Binding-site contacts:
Ligand atom O2 contacts residue THR113 of chain 1.B at 2.5 Å (h-bond).
Ligand atom C8 contacts residue GLU13 of chain 1.B at 3.5 Å.
Ligand atom C5 contacts residue GOL1 of chain 1.E at 3.7 Å.
Ligand atom O6 contacts residue SER170 of chain 1.B at 3.1 Å (h-bond).
Ligand atom CL0 contacts residue TYR242 of chain 1.B at 3.2 Å.
Ligand atom O3 contacts residue SER170 of chain 1.B at 2.8 Å (h-bond).
Ligand atom N contacts residue TYR242 of chain 1.B at 3.7 Å.
Ligand atom C1 contacts residue TYR211 of chain 1.B at 3.5 Å (hydrophobic).
Ligand atom C13 contacts residue TYR211 of chain 1.B at 3.7 Å (hydrophobic).
Ligand atom O contacts residue HIS85 of chain 1.B at 3.4 Å.
Ligand atom N contacts residue SER111 of chain 1.B at 3.2 Å (h-bond).
Ligand atom C6 contacts residue TYR211 of chain 1.B at 3.4 Å (hydrophobic).
Ligand atom O2 contacts residue LEU112 of chain 1.B at 3.4 Å.
Ligand atom CA contacts residue THR113 of chain 1.B at 3.5 Å.
Ligand atom O4 contacts residue TYR211 of chain 1.B at 3.0 Å (h-bond).
Ligand atom C8 contacts residue GOL1 of chain 1.E at 3.7 Å.
Ligand atom C10 contacts residue VAL215 of chain 1.B at 3.3 Å (hydrophobic).
Ligand atom O5 contacts residue SER170 of chain 1.B at 3.1 Å (h-bond).
Ligand atom O2 contacts residue SER111 of chain 1.B at 3.5 Å (h-bond).
Ligand atom O5 contacts residue GLY169 of chain 1.B at 3.5 Å.
Ligand atom C6 contacts residue GOL1 of chain 1.E at 3.7 Å.
Ligand atom O3 contacts residue GOL1 of chain 1.E at 3.0 Å (h-bond).
Ligand atom O3 contacts residue GLY169 of chain 1.B at 3.2 Å.
Ligand atom C contacts residue ARG118 of chain 1.B at 3.4 Å.
Ligand atom C16 contacts residue HIS85 of chain 1.B at 3.3 Å.
Ligand atom C12 contacts residue GLU13 of chain 1.B at 3.7 Å.
Ligand atom O4 contacts residue GOL1 of chain 1.E at 2.6 Å (h-bond).
Ligand atom C15 contacts residue GLU13 of chain 1.B at 3.7 Å.
Ligand atom C12 contacts residue VAL215 of chain 1.B at 3.5 Å (hydrophobic).
Ligand atom C15 contacts residue VAL215 of chain 1.B at 3.5 Å (hydrophobic).
Ligand atom P contacts residue GOL1 of chain 1.E at 3.5 Å.
Ligand atom N contacts residue THR113 of chain 1.B at 2.8 Å (h-bond).
Ligand atom O contacts residue ARG118 of chain 1.B at 2.9 Å (salt-bridge).
Ligand atom P contacts residue TYR211 of chain 1.B at 3.6 Å.
Ligand atom C contacts residue HIS85 of chain 1.B at 3.6 Å.
Ligand atom O2 contacts residue ARG118 of chain 1.B at 3.0 Å (salt-bridge).
Ligand atom O2 contacts residue HIS85 of chain 1.B at 3.6 Å.
Ligand atom CL0 contacts residue GLU13 of chain 1.B at 3.5 Å.
Ligand atom O5 contacts residue THR171 of chain 1.B at 2.8 Å (h-bond).
Ligand atom C10 contacts residue GLU13 of chain 1.B at 3.5 Å.

Sequence of chain 1.B:
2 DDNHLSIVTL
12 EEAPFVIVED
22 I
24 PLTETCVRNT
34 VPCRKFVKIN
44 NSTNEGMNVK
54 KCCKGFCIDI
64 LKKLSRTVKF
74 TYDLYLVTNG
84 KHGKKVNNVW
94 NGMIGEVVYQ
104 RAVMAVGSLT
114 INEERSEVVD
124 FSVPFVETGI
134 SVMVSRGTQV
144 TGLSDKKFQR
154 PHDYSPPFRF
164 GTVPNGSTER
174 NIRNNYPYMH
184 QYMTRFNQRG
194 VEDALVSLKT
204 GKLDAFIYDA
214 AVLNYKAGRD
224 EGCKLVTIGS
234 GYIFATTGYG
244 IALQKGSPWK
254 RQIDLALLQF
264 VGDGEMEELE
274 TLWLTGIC

This small molecule binds to this protein.
Small molecule (SMILES): N[C@@H](Cc1cc(-c2ccc(Cl)cc2Cl)cc(CP(=O)(O)O)c1O)C(=O)O